This protein binds this small molecule.
Small molecule (SMILES): CC(C)c1ccc(CN2CCC(O)CC2)cc1

Binding-site contacts:
Ligand atom C4 contacts residue TYR171 of chain 1.A at 3.7 Å (hydrophobic).
Ligand atom C8 contacts residue GLU9 of chain 1.A at 4.3 Å.
Ligand atom C3 contacts residue LEU12 of chain 1.A at 4.2 Å (hydrophobic).
Ligand atom C2 contacts residue LEU12 of chain 1.A at 3.9 Å (hydrophobic).
Ligand atom C11 contacts residue LYS37 of chain 1.A at 3.4 Å.
Ligand atom C11 contacts residue GLU9 of chain 1.A at 3.5 Å.
Ligand atom C contacts residue ARG15 of chain 1.A at 4.2 Å.
Ligand atom C10 contacts residue PHE33 of chain 1.A at 4.1 Å (hydrophobic).
Ligand atom C9 contacts residue GLU9 of chain 1.A at 4.2 Å.
Ligand atom C9 contacts residue TYR171 of chain 1.A at 4.2 Å (hydrophobic).
Ligand atom C5 contacts residue TYR171 of chain 1.A at 4.0 Å (hydrophobic).
Ligand atom C2 contacts residue ARG15 of chain 1.A at 3.7 Å.
Ligand atom N contacts residue LEU12 of chain 1.A at 4.1 Å.
Ligand atom C10 contacts residue LYS37 of chain 1.A at 4.3 Å.
Ligand atom C12 contacts residue LYS37 of chain 1.A at 4.1 Å.
Ligand atom O contacts residue PHE33 of chain 1.A at 4.0 Å.
Ligand atom C9 contacts residue PHE33 of chain 1.A at 3.0 Å (hydrophobic).
Ligand atom C14 contacts residue LEU12 of chain 1.A at 4.1 Å (hydrophobic).
Ligand atom O contacts residue PRO34 of chain 1.A at 3.9 Å.
Ligand atom C13 contacts residue GLU9 of chain 1.A at 4.0 Å.
Ligand atom C6 contacts residue LEU12 of chain 1.A at 4.3 Å (hydrophobic).
Ligand atom C8 contacts residue TYR171 of chain 1.A at 3.6 Å (hydrophobic).
Ligand atom N contacts residue GLU9 of chain 1.A at 3.4 Å (salt-bridge).
Ligand atom C10 contacts residue VAL35 of chain 1.A at 4.4 Å (hydrophobic).
Ligand atom O contacts residue VAL35 of chain 1.A at 3.2 Å (h-bond).
Ligand atom C10 contacts residue LEU12 of chain 1.A at 4.2 Å (hydrophobic).
Ligand atom C12 contacts residue GLU9 of chain 1.A at 3.5 Å.
Ligand atom C10 contacts residue GLU9 of chain 1.A at 3.2 Å.
Ligand atom C2 contacts residue TYR171 of chain 1.A at 4.4 Å (hydrophobic).
Ligand atom C9 contacts residue LEU12 of chain 1.A at 3.9 Å (hydrophobic).
Ligand atom O contacts residue GLU9 of chain 1.A at 4.0 Å.
Ligand atom C8 contacts residue PHE33 of chain 1.A at 3.8 Å (hydrophobic).
Ligand atom C7 contacts residue GLU9 of chain 1.A at 4.3 Å.
Ligand atom C13 contacts residue LEU12 of chain 1.A at 4.3 Å (hydrophobic).
Ligand atom C2 contacts residue GLU11 of chain 1.A at 4.4 Å.
Ligand atom C8 contacts residue LEU12 of chain 1.A at 3.7 Å (hydrophobic).
Ligand atom C4 contacts residue LEU12 of chain 1.A at 4.3 Å (hydrophobic).

Sequence of chain 1.A:
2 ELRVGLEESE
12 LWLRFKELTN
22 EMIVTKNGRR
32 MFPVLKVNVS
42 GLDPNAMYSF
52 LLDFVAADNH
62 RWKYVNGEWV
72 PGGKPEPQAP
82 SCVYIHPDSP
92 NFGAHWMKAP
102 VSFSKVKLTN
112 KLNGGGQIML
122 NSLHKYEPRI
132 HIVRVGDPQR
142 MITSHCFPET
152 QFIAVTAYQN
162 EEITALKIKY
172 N